Sequence of chain 1.A:
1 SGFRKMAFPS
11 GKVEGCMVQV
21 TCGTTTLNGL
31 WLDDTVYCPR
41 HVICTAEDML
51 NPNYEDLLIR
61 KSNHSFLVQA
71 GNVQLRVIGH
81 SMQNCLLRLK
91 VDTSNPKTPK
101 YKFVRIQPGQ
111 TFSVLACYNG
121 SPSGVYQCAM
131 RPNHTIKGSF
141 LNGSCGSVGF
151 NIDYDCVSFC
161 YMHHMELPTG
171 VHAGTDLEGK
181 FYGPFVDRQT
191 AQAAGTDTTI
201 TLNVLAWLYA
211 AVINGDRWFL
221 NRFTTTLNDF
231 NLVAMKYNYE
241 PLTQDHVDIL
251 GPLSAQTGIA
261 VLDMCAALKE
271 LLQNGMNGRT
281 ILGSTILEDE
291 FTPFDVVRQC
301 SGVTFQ

A small-molecule ligand and the protein it binds are described below.
Small molecule (SMILES): Cc1ccc(S)c(S)c1

Binding-site contacts:
Ligand atom S17 contacts residue HIS41 of chain 1.A at 3.6 Å (h-bond).
Ligand atom S15 contacts residue LEU27 of chain 1.A at 4.1 Å.
Ligand atom C3 contacts residue ZN1 of chain 1.B at 3.2 Å.
Ligand atom S15 contacts residue THR25 of chain 1.A at 4.0 Å.
Ligand atom S15 contacts residue HIS41 of chain 1.A at 3.6 Å (h-bond).
Ligand atom S17 contacts residue ZN1 of chain 1.B at 2.3 Å.
Ligand atom C1 contacts residue ASN142 of chain 1.A at 4.4 Å.
Ligand atom C5 contacts residue ASN142 of chain 1.A at 3.7 Å.
Ligand atom C1 contacts residue THR25 of chain 1.A at 4.2 Å.
Ligand atom S15 contacts residue CYS145 of chain 1.A at 4.0 Å.
Ligand atom S17 contacts residue CYS145 of chain 1.A at 3.8 Å.
Ligand atom C13 contacts residue ASN142 of chain 1.A at 3.8 Å.
Ligand atom C4 contacts residue ASN142 of chain 1.A at 4.0 Å.
Ligand atom S15 contacts residue ZN1 of chain 1.B at 2.3 Å.
Ligand atom C6 contacts residue ASN142 of chain 1.A at 4.0 Å.
Ligand atom C2 contacts residue ZN1 of chain 1.B at 3.2 Å.